A protein and the small-molecule ligand that binds it are described below.
Small molecule (SMILES): CC(C)O[PH](=O)OC(C)C

Binding-site contacts:
Ligand atom C3' contacts residue ILE450 of chain 1.A at 4.0 Å (hydrophobic).
Ligand atom C3 contacts residue HIS259 of chain 1.A at 4.2 Å.
Ligand atom C2 contacts residue SER432 of chain 1.A at 3.7 Å.
Ligand atom O3P contacts residue SER243 of chain 1.A at 4.2 Å.
Ligand atom C2' contacts residue THR427 of chain 1.A at 3.6 Å.
Ligand atom O1P contacts residue SER432 of chain 1.A at 2.5 Å (h-bond).
Ligand atom P contacts residue ARG429 of chain 1.A at 4.3 Å.
Ligand atom O3P contacts residue ASP431 of chain 1.A at 3.8 Å.
Ligand atom C1 contacts residue GLU242 of chain 1.A at 3.9 Å.
Ligand atom C3' contacts residue SER432 of chain 1.A at 3.3 Å.
Ligand atom O3P contacts residue CYS428 of chain 1.A at 4.2 Å.
Ligand atom O2P contacts residue CYS428 of chain 1.A at 3.4 Å (h-bond).
Ligand atom C1' contacts residue SER432 of chain 1.A at 3.3 Å.
Ligand atom C2 contacts residue SER243 of chain 1.A at 4.1 Å.
Ligand atom C3' contacts residue GLY453 of chain 1.A at 4.0 Å.
Ligand atom C2' contacts residue CYS428 of chain 1.A at 3.9 Å (hydrophobic).
Ligand atom C1 contacts residue HIS259 of chain 1.A at 3.1 Å.
Ligand atom C1' contacts residue THR427 of chain 1.A at 4.3 Å.
Ligand atom P contacts residue GLY430 of chain 1.A at 4.0 Å.
Ligand atom C3' contacts residue SER451 of chain 1.A at 3.4 Å.
Ligand atom C2 contacts residue HIS259 of chain 1.A at 3.9 Å.
Ligand atom C2 contacts residue CYS244 of chain 1.A at 4.1 Å (hydrophobic).
Ligand atom C2 contacts residue GLU242 of chain 1.A at 3.2 Å.
Ligand atom C1 contacts residue SER432 of chain 1.A at 3.4 Å.
Ligand atom O2P contacts residue SER432 of chain 1.A at 2.6 Å (h-bond).
Ligand atom O2P contacts residue ASP431 of chain 1.A at 4.4 Å.
Ligand atom O3P contacts residue ARG429 of chain 1.A at 3.6 Å.
Ligand atom C3' contacts residue TRP452 of chain 1.A at 3.5 Å (hydrophobic).
Ligand atom O2P contacts residue ARG429 of chain 1.A at 3.7 Å.
Ligand atom O3P contacts residue GLY430 of chain 1.A at 2.7 Å (h-bond).
Ligand atom C1' contacts residue SER451 of chain 1.A at 4.4 Å.
Ligand atom C1' contacts residue CYS428 of chain 1.A at 4.3 Å (hydrophobic).
Ligand atom P contacts residue HIS259 of chain 1.A at 4.0 Å.
Ligand atom O2P contacts residue GLY430 of chain 1.A at 4.0 Å.
Ligand atom C3' contacts residue THR427 of chain 1.A at 3.9 Å.
Ligand atom O1P contacts residue HIS259 of chain 1.A at 3.4 Å (h-bond).
Ligand atom P contacts residue SER432 of chain 1.A at 1.6 Å.
Ligand atom C2' contacts residue ARG429 of chain 1.A at 4.2 Å.
Ligand atom C3 contacts residue GLU242 of chain 1.A at 4.0 Å.
Ligand atom O3P contacts residue SER432 of chain 1.A at 2.7 Å (h-bond).

Sequence of chain 1.A:
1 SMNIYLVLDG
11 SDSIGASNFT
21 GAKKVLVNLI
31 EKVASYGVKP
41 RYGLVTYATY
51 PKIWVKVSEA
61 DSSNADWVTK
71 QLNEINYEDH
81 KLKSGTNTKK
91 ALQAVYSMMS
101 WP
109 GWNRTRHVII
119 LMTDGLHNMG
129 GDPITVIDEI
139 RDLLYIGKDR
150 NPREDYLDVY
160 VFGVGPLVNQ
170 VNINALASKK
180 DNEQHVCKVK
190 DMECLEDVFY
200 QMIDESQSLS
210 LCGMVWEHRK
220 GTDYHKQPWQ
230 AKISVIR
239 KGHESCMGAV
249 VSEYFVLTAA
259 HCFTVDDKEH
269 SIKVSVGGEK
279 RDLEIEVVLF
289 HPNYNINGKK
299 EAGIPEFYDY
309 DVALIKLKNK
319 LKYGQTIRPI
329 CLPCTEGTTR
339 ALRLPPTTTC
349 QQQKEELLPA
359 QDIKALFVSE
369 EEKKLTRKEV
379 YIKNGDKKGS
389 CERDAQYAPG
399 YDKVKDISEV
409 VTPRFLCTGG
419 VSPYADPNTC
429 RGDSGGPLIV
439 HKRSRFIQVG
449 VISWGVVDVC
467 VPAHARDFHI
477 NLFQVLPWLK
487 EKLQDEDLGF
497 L